Binding-site contacts:
Ligand atom C7 contacts residue GLU1072 of chain 1.B at 4.5 Å.
Ligand atom C8 contacts residue GLU1072 of chain 1.B at 3.4 Å.
Ligand atom O7 contacts residue ASN1074 of chain 1.B at 3.1 Å (h-bond).
Ligand atom C3 contacts residue ASN1074 of chain 1.B at 3.9 Å.
Ligand atom C5 contacts residue ASN1074 of chain 1.B at 3.8 Å.
Ligand atom O7 contacts residue GLU1072 of chain 1.B at 4.4 Å.
Ligand atom C2 contacts residue ASN1074 of chain 1.B at 2.6 Å.
Ligand atom C8 contacts residue LYS1073 of chain 1.B at 4.2 Å.
Ligand atom C8 contacts residue ASN1074 of chain 1.B at 4.2 Å.
Ligand atom C1 contacts residue ASN1074 of chain 1.B at 1.5 Å.
Ligand atom C7 contacts residue ASN1074 of chain 1.B at 3.2 Å.
Ligand atom C6 contacts residue ALA706 of chain 1.B at 4.1 Å (hydrophobic).
Ligand atom N2 contacts residue ASN1074 of chain 1.B at 2.9 Å (h-bond).
Ligand atom O5 contacts residue ASN1074 of chain 1.B at 2.5 Å (h-bond).
Ligand atom O4 contacts residue SER704 of chain 1.B at 4.2 Å.
Ligand atom C4 contacts residue ASN1074 of chain 1.B at 4.4 Å.

A protein and the small-molecule ligand that binds it are described below.
Small molecule (SMILES): CC(=O)N[C@H]1[C@H](O[C@H]2[C@H](O)[C@@H](NC(C)=O)CO[C@@H]2CO)O[C@H](CO)[C@@H](O)[C@@H]1O

Sequence of chain 1.B:
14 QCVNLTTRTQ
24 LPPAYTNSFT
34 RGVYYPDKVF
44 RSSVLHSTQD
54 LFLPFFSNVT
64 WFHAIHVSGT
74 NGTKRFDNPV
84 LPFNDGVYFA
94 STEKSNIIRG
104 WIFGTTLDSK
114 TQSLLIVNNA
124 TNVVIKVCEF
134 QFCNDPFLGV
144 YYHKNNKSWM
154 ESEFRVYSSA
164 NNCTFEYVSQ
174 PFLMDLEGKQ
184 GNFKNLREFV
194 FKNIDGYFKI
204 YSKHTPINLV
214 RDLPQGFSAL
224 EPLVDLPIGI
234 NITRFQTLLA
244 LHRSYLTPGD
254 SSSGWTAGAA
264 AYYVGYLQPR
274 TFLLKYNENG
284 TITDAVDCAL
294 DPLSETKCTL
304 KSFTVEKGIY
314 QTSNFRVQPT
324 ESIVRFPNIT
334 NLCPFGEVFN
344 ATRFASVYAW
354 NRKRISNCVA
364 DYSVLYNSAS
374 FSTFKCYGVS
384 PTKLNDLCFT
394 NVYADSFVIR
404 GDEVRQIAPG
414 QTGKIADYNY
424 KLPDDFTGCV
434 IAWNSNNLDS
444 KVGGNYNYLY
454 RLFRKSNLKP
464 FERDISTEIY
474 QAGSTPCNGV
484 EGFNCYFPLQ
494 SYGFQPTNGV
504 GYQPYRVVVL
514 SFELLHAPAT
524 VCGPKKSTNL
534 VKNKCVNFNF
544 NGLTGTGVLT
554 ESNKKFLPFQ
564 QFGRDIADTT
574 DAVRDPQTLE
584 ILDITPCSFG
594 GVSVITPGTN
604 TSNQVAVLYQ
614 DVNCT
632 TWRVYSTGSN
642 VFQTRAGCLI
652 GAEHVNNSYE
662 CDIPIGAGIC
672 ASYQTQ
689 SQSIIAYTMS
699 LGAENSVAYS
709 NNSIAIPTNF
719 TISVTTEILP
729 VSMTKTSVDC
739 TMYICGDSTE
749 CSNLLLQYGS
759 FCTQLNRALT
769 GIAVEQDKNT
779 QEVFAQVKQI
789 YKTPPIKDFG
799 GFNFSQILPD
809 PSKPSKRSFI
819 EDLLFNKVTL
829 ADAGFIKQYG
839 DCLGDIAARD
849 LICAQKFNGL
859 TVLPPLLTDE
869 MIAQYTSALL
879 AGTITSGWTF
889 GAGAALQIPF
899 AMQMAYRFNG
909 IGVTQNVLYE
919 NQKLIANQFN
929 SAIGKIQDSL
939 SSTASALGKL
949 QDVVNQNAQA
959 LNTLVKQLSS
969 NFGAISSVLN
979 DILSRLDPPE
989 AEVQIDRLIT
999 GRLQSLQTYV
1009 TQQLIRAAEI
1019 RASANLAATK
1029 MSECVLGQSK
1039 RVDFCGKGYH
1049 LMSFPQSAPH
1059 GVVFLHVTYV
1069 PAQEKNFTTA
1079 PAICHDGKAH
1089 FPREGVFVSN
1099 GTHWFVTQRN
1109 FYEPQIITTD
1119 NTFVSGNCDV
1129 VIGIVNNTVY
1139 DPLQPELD